The protein below binds the small molecule below.
Small molecule (SMILES): CC[C@H](C)[C@H](C(=O)O)[C@@H](O)C(=O)N[C@H](C(=O)N[C@H](C(=O)OCc1ccccc1)C(C)C)C(C)C

Sequence of chain 1.Y:
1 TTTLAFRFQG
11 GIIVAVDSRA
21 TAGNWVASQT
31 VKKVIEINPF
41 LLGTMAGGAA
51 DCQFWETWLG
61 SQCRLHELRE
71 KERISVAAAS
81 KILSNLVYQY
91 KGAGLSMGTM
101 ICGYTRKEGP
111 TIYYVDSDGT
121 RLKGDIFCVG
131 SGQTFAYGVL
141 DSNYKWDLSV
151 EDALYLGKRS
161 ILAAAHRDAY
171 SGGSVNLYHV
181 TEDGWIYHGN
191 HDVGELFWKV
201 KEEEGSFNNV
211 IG

Sequence of chain 1.Z:
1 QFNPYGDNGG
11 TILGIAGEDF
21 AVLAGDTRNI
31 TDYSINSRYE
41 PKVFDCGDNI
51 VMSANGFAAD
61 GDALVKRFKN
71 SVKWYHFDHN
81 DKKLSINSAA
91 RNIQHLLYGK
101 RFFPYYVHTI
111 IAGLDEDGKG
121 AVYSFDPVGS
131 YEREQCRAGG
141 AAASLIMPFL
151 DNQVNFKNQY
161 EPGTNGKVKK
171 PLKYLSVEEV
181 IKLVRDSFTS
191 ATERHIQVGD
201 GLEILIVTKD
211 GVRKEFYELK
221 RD

Binding-site contacts:
Ligand atom C31 contacts residue PRO127 of chain 1.Z at 4.0 Å (hydrophobic).
Ligand atom C11 contacts residue THR1 of chain 1.Y at 4.1 Å.
Ligand atom C7 contacts residue LYS33 of chain 1.Y at 3.5 Å.
Ligand atom C11 contacts residue THR21 of chain 1.Y at 3.7 Å.
Ligand atom N20 contacts residue THR21 of chain 1.Y at 3.0 Å (h-bond).
Ligand atom O26 contacts residue ALA22 of chain 1.Y at 3.9 Å.
Ligand atom O3 contacts residue MET45 of chain 1.Y at 4.2 Å.
Ligand atom C23 contacts residue THR21 of chain 1.Y at 3.4 Å.
Ligand atom C1 contacts residue LYS33 of chain 1.Y at 3.9 Å.
Ligand atom C5 contacts residue LYS33 of chain 1.Y at 3.7 Å.
Ligand atom N13 contacts residue THR21 of chain 1.Y at 4.1 Å.
Ligand atom O3 contacts residue ALA46 of chain 1.Y at 3.6 Å.
Ligand atom C16 contacts residue THR21 of chain 1.Y at 3.6 Å.
Ligand atom C21 contacts residue THR21 of chain 1.Y at 4.1 Å.
Ligand atom O12 contacts residue ARG19 of chain 1.Y at 4.2 Å.
Ligand atom C31 contacts residue VAL128 of chain 1.Z at 4.2 Å (hydrophobic).
Ligand atom O3 contacts residue THR1 of chain 1.Y at 2.3 Å (h-bond).
Ligand atom O10 contacts residue THR1 of chain 1.Y at 2.8 Å (h-bond).
Ligand atom C8 contacts residue MET45 of chain 1.Y at 4.2 Å (hydrophobic).
Ligand atom C1 contacts residue THR1 of chain 1.Y at 1.3 Å.
Ligand atom C9 contacts residue THR1 of chain 1.Y at 2.6 Å.
Ligand atom O19 contacts residue GLY47 of chain 1.Y at 4.2 Å.
Ligand atom C24 contacts residue THR21 of chain 1.Y at 4.2 Å.
Ligand atom C32 contacts residue PRO127 of chain 1.Z at 4.0 Å (hydrophobic).
Ligand atom C6 contacts residue ALA20 of chain 1.Y at 3.6 Å (hydrophobic).
Ligand atom O3 contacts residue GLY47 of chain 1.Y at 3.5 Å (h-bond).
Ligand atom C18 contacts residue THR21 of chain 1.Y at 3.4 Å.
Ligand atom C17 contacts residue THR21 of chain 1.Y at 4.3 Å.
Ligand atom C15 contacts residue THR21 of chain 1.Y at 3.9 Å.
Ligand atom C23 contacts residue ALA22 of chain 1.Y at 3.6 Å (hydrophobic).
Ligand atom O12 contacts residue ALA20 of chain 1.Y at 3.4 Å.
Ligand atom C7 contacts residue THR1 of chain 1.Y at 3.6 Å.
Ligand atom C14 contacts residue THR21 of chain 1.Y at 3.0 Å.
Ligand atom O12 contacts residue THR21 of chain 1.Y at 2.7 Å (h-bond).
Ligand atom C5 contacts residue ARG19 of chain 1.Y at 3.9 Å.
Ligand atom C8 contacts residue ALA49 of chain 1.Y at 4.1 Å (hydrophobic).
Ligand atom C4 contacts residue THR1 of chain 1.Y at 2.4 Å.
Ligand atom C5 contacts residue THR1 of chain 1.Y at 3.1 Å.
Ligand atom C22 contacts residue THR21 of chain 1.Y at 4.1 Å.
Ligand atom C8 contacts residue GLY47 of chain 1.Y at 3.5 Å.